The protein below binds the small molecule below.
Small molecule (SMILES): CC[C@H](C)[C@@H](C=O)NC(=O)[C@H](CO)NC(=O)[C@H](CCCCN)NC(=O)[C@@H](N)C(C)C

Sequence of chain 59.A:
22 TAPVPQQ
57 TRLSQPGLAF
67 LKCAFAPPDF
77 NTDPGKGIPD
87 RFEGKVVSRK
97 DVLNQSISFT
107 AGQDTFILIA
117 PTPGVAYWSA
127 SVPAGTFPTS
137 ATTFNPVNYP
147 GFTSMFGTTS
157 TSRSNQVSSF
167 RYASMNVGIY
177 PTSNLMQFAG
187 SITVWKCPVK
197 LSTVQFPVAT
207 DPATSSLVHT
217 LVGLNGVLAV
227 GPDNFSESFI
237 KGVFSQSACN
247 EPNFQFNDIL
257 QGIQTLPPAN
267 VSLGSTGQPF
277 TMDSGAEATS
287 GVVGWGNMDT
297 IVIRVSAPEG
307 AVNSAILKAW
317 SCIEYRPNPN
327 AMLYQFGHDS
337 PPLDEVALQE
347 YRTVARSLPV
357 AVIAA

Binding-site contacts:
Ligand atom CG2 contacts residue PHE71 of chain 59.A at 4.0 Å (hydrophobic).
Ligand atom CD1 contacts residue THR349 of chain 59.A at 4.3 Å.